Binding-site contacts:
Ligand atom O5 contacts residue ASN644 of chain 1.H at 2.4 Å (h-bond).
Ligand atom C1 contacts residue ASN644 of chain 1.H at 1.4 Å.
Ligand atom C7 contacts residue ASN644 of chain 1.H at 3.5 Å.
Ligand atom C5 contacts residue ASN644 of chain 1.H at 3.7 Å.
Ligand atom C2 contacts residue ASN644 of chain 1.H at 2.5 Å.
Ligand atom O7 contacts residue ASN644 of chain 1.H at 3.7 Å.
Ligand atom C3 contacts residue ASN644 of chain 1.H at 3.8 Å.
Ligand atom N2 contacts residue ASN644 of chain 1.H at 2.9 Å (h-bond).
Ligand atom C4 contacts residue ASN644 of chain 1.H at 4.2 Å.

Sequence of chain 1.H:
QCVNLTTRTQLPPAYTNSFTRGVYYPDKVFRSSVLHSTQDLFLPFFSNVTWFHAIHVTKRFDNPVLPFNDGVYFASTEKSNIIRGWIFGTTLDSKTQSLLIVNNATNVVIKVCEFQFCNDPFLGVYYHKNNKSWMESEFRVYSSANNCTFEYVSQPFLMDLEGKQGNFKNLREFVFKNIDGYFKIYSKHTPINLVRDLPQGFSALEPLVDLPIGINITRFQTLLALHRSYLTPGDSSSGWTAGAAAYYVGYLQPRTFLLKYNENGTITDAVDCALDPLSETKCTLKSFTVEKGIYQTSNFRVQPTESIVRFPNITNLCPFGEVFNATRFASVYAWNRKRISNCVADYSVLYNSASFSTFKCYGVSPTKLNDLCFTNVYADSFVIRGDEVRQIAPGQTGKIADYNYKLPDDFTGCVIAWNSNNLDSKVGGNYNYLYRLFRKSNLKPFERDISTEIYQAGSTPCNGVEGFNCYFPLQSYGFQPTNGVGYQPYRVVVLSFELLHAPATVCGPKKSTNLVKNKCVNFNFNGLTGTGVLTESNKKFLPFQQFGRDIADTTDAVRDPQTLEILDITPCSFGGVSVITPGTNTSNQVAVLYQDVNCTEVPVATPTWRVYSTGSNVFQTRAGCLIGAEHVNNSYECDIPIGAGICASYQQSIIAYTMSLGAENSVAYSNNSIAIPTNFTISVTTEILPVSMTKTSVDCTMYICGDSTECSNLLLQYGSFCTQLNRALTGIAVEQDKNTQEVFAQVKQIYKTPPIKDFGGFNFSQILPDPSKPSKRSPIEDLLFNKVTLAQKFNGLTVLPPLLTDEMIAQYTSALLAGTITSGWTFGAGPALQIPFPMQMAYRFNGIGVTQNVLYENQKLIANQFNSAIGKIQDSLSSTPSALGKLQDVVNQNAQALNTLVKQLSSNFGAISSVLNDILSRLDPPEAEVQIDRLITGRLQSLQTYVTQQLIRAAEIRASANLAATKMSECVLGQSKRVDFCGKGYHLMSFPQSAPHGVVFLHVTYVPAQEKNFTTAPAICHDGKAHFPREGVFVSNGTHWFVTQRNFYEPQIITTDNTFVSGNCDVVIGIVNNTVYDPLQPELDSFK

This protein binds this small molecule.
Small molecule (SMILES): CC(=O)N[C@@H]1[C@@H](O)[C@H](O)[C@@H](CO)O[C@H]1O